Binding-site contacts:
Ligand atom N2 contacts residue ASN444 of chain 1.A at 2.9 Å (h-bond).
Ligand atom O7 contacts residue ASN444 of chain 1.A at 3.4 Å (h-bond).
Ligand atom C7 contacts residue ASN444 of chain 1.A at 3.2 Å.
Ligand atom C3 contacts residue ASN444 of chain 1.A at 3.8 Å.
Ligand atom O5 contacts residue ASN444 of chain 1.A at 2.4 Å (h-bond).
Ligand atom C4 contacts residue ASN444 of chain 1.A at 4.2 Å.
Ligand atom C5 contacts residue ASN444 of chain 1.A at 3.7 Å.
Ligand atom C2 contacts residue ASN444 of chain 1.A at 2.5 Å.
Ligand atom C1 contacts residue ASN444 of chain 1.A at 1.4 Å.
Ligand atom C8 contacts residue ASN444 of chain 1.A at 3.8 Å.

Sequence of chain 1.A:
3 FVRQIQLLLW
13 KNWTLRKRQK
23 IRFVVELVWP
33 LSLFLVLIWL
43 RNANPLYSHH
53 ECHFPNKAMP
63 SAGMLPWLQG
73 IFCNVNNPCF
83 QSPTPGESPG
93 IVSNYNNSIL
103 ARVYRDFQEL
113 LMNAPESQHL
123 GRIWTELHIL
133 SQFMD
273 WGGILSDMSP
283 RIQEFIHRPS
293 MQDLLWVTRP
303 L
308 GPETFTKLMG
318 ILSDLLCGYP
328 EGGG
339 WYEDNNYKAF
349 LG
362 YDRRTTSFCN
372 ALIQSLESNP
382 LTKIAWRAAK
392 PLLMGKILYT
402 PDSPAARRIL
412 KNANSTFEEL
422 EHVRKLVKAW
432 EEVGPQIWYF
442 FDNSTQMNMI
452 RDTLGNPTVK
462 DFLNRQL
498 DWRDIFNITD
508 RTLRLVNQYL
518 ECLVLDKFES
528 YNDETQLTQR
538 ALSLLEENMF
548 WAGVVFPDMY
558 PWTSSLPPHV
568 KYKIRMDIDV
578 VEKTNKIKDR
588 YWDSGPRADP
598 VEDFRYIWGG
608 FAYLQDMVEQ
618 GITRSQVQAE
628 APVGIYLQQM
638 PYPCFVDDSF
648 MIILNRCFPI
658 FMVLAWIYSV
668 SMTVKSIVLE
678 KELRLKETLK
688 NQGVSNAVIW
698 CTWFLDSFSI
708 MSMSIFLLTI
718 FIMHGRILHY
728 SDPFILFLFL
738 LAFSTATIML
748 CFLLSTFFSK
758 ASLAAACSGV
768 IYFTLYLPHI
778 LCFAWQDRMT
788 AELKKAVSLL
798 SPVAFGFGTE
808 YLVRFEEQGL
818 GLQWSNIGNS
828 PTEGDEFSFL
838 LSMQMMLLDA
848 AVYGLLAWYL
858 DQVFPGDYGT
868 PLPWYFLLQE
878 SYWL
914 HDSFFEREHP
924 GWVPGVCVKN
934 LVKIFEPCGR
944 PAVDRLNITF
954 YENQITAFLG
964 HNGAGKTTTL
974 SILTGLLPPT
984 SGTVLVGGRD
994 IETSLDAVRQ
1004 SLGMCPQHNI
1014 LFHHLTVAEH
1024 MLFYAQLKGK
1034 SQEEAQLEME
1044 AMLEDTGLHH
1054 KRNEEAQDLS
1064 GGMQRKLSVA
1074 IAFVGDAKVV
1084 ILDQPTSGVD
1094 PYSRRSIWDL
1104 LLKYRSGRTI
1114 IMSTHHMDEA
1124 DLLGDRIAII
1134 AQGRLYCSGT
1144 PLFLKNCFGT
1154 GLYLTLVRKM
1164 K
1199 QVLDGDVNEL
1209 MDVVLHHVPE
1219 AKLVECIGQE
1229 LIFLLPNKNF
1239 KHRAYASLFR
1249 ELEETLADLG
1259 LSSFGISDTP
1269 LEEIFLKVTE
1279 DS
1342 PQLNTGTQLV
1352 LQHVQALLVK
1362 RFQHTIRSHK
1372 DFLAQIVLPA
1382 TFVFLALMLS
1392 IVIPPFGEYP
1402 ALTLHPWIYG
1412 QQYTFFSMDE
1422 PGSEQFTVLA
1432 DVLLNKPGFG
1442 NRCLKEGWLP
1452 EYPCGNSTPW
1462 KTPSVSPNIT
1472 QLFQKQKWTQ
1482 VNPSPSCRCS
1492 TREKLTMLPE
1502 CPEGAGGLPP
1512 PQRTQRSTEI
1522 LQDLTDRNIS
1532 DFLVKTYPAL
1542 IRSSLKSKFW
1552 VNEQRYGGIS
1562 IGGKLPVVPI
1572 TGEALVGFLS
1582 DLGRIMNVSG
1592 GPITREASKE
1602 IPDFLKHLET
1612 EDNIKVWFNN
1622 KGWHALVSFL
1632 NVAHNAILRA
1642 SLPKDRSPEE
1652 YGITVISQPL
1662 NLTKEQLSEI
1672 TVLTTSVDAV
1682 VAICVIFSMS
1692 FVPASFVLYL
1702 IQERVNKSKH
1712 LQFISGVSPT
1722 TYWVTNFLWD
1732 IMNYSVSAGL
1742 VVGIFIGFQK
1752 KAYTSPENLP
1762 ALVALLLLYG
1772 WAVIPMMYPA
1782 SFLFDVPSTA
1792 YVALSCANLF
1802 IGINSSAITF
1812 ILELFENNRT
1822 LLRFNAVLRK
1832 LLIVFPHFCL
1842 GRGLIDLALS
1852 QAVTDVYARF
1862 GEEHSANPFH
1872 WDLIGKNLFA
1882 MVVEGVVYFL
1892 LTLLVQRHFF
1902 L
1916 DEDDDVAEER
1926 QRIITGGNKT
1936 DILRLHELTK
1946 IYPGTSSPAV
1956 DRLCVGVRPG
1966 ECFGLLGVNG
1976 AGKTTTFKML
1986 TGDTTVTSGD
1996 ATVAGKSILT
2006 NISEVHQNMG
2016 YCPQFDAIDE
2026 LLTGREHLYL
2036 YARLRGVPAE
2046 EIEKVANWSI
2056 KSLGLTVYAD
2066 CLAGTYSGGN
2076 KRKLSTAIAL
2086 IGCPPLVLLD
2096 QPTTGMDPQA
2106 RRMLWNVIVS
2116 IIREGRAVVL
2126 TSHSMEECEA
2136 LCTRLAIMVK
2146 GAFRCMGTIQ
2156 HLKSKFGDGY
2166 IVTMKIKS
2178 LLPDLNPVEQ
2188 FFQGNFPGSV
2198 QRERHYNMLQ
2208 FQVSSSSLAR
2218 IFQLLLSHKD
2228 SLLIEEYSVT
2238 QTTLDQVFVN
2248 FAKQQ

The protein below binds the small molecule below.
Small molecule (SMILES): CC(=O)N[C@@H]1[C@@H](O)[C@H](O)[C@@H](CO)O[C@H]1O